Binding-site contacts:
Ligand atom O5 contacts residue LEU347 of chain 1.F at 3.8 Å.
Ligand atom O4 contacts residue GLY436 of chain 1.F at 3.7 Å.
Ligand atom O4 contacts residue GLY434 of chain 1.F at 2.6 Å (h-bond).
Ligand atom O2P contacts residue ARG405 of chain 1.F at 2.7 Å (salt-bridge).
Ligand atom C3 contacts residue ARG432 of chain 1.F at 3.4 Å.
Ligand atom O4 contacts residue TYR437 of chain 1.F at 2.9 Å (h-bond).
Ligand atom O6P contacts residue THR348 of chain 1.F at 2.5 Å (h-bond).
Ligand atom C6 contacts residue SER353 of chain 1.F at 3.7 Å.
Ligand atom O5P contacts residue THR350 of chain 1.F at 2.8 Å (h-bond).
Ligand atom P2 contacts residue SER435 of chain 1.F at 3.5 Å.
Ligand atom C6 contacts residue LEU347 of chain 1.F at 3.7 Å (hydrophobic).
Ligand atom C5 contacts residue GLY434 of chain 1.F at 3.5 Å.
Ligand atom O2 contacts residue LEU347 of chain 1.F at 3.4 Å.
Ligand atom C6 contacts residue THR438 of chain 1.F at 3.5 Å.
Ligand atom O2 contacts residue GLY430 of chain 1.F at 3.5 Å (h-bond).
Ligand atom O3P contacts residue ARG405 of chain 1.F at 2.7 Å (salt-bridge).
Ligand atom O3P contacts residue TRP398 of chain 1.F at 2.8 Å (h-bond).
Ligand atom O4P contacts residue SER435 of chain 1.F at 3.2 Å (h-bond).
Ligand atom P2 contacts residue THR349 of chain 1.F at 3.7 Å.
Ligand atom O4P contacts residue SER353 of chain 1.F at 3.6 Å (h-bond).
Ligand atom O4P contacts residue GLY436 of chain 1.F at 2.9 Å (h-bond).
Ligand atom C3 contacts residue GLY434 of chain 1.F at 3.5 Å.
Ligand atom O6 contacts residue THR348 of chain 1.F at 3.6 Å.
Ligand atom O5P contacts residue SER435 of chain 1.F at 2.8 Å (h-bond).
Ligand atom O3 contacts residue ARG432 of chain 1.F at 2.8 Å (salt-bridge).
Ligand atom O1P contacts residue PRO433 of chain 1.F at 3.7 Å.
Ligand atom O1P contacts residue GLY434 of chain 1.F at 2.9 Å (h-bond).
Ligand atom O4 contacts residue THR438 of chain 1.F at 3.5 Å (h-bond).
Ligand atom O3 contacts residue GLY430 of chain 1.F at 3.2 Å.
Ligand atom P1 contacts residue ARG405 of chain 1.F at 3.6 Å.
Ligand atom P2 contacts residue THR348 of chain 1.F at 3.5 Å.
Ligand atom O6 contacts residue THR349 of chain 1.F at 3.1 Å (h-bond).
Ligand atom O3 contacts residue TRP398 of chain 1.F at 3.6 Å.
Ligand atom O6P contacts residue ARG352 of chain 1.F at 3.8 Å.
Ligand atom C4 contacts residue GLY434 of chain 1.F at 3.3 Å.
Ligand atom O1 contacts residue GLY434 of chain 1.F at 3.8 Å.
Ligand atom O5P contacts residue THR348 of chain 1.F at 3.6 Å.
Ligand atom O6P contacts residue SER353 of chain 1.F at 2.6 Å (h-bond).
Ligand atom P2 contacts residue SER353 of chain 1.F at 3.6 Å.
Ligand atom O5P contacts residue THR349 of chain 1.F at 3.3 Å (h-bond).

The protein below binds the small molecule below.
Small molecule (SMILES): O=P(O)(O)OC[C@H]1O[C@](O)(COP(=O)(O)O)[C@@H](O)[C@@H]1O

Sequence of chain 1.F:
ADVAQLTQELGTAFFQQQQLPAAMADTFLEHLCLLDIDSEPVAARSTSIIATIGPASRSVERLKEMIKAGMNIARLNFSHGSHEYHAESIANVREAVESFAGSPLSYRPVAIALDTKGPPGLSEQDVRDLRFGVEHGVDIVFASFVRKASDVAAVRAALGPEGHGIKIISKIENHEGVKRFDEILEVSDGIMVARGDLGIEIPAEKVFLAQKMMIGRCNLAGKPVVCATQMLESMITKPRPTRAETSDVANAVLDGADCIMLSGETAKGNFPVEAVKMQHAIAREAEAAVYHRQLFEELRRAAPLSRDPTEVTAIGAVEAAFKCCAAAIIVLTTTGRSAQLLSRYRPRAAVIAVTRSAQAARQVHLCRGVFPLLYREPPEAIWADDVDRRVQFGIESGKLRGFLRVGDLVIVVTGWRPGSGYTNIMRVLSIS